Binding-site contacts:
Ligand atom O5 contacts residue ASP338 of chain 44.E at 4.2 Å.
Ligand atom C5 contacts residue ASP338 of chain 44.E at 3.5 Å.
Ligand atom O6 contacts residue TYR41 of chain 44.E at 3.6 Å.
Ligand atom C8 contacts residue GLU61 of chain 44.E at 3.3 Å.
Ligand atom O6 contacts residue TYR386 of chain 44.E at 4.0 Å.
Ligand atom C1 contacts residue ASP338 of chain 44.E at 4.3 Å.
Ligand atom C7 contacts residue TYR41 of chain 44.E at 3.5 Å (hydrophobic).
Ligand atom C3 contacts residue ASP338 of chain 44.E at 4.5 Å.
Ligand atom C1 contacts residue ASN388 of chain 44.E at 1.4 Å.
Ligand atom O6 contacts residue ASP338 of chain 44.E at 2.9 Å (salt-bridge).
Ligand atom C8 contacts residue SER390 of chain 44.E at 3.3 Å.
Ligand atom C8 contacts residue TYR41 of chain 44.E at 3.6 Å (hydrophobic).
Ligand atom O4 contacts residue ASP338 of chain 44.E at 4.2 Å.
Ligand atom O5 contacts residue ARG358 of chain 44.E at 3.4 Å (salt-bridge).
Ligand atom C1 contacts residue ARG358 of chain 44.E at 3.7 Å.
Ligand atom C2 contacts residue ARG358 of chain 44.E at 4.3 Å.
Ligand atom C7 contacts residue GLN39 of chain 44.E at 4.1 Å.
Ligand atom C4 contacts residue TYR41 of chain 44.E at 3.9 Å (hydrophobic).
Ligand atom O7 contacts residue TYR41 of chain 44.E at 3.3 Å (h-bond).
Ligand atom C2 contacts residue ASN388 of chain 44.E at 2.5 Å.
Ligand atom C7 contacts residue ASN388 of chain 44.E at 3.6 Å.
Ligand atom C7 contacts residue SER390 of chain 44.E at 4.2 Å.
Ligand atom O6 contacts residue ARG358 of chain 44.E at 3.3 Å.
Ligand atom C6 contacts residue ARG358 of chain 44.E at 4.4 Å.
Ligand atom N2 contacts residue ASN388 of chain 44.E at 2.9 Å (h-bond).
Ligand atom O4 contacts residue TYR41 of chain 44.E at 3.5 Å (h-bond).
Ligand atom O6 contacts residue HIS339 of chain 44.E at 3.9 Å.
Ligand atom O5 contacts residue ASN388 of chain 44.E at 2.3 Å (h-bond).
Ligand atom C6 contacts residue ASP338 of chain 44.E at 3.3 Å.
Ligand atom O5 contacts residue TYR41 of chain 44.E at 4.4 Å.
Ligand atom O7 contacts residue GLN39 of chain 44.E at 2.9 Å (h-bond).
Ligand atom N2 contacts residue TYR41 of chain 44.E at 4.3 Å.
Ligand atom C5 contacts residue TYR41 of chain 44.E at 3.4 Å (hydrophobic).
Ligand atom C3 contacts residue TYR41 of chain 44.E at 4.2 Å (hydrophobic).
Ligand atom C5 contacts residue ASN388 of chain 44.E at 3.6 Å.
Ligand atom C4 contacts residue ASP338 of chain 44.E at 4.3 Å.
Ligand atom C6 contacts residue TYR41 of chain 44.E at 3.6 Å (hydrophobic).
Ligand atom C4 contacts residue ASN388 of chain 44.E at 4.2 Å.
Ligand atom C3 contacts residue ASN388 of chain 44.E at 3.8 Å.
Ligand atom O7 contacts residue ASN388 of chain 44.E at 3.9 Å.

Sequence of chain 44.E:
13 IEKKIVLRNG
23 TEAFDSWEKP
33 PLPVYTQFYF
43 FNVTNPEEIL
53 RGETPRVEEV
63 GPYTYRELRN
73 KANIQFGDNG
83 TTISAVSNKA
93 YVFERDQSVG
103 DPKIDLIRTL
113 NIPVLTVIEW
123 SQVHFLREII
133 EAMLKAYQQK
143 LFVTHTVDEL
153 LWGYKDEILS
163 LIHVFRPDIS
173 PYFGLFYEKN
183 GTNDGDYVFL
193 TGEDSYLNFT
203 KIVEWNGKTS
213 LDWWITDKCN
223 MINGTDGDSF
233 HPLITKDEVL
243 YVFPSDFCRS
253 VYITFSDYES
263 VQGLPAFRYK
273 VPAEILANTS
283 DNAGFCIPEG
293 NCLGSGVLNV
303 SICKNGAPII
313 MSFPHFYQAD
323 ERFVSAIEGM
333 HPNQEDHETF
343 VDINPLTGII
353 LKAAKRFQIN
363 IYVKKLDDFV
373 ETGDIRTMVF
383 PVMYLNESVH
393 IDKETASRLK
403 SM

This small molecule binds to this protein.
Small molecule (SMILES): CC(=O)N[C@H]1[C@H](O[C@H]2[C@H](O)[C@@H](NC(C)=O)CO[C@@H]2CO)O[C@H](CO)[C@@H](O[C@@H]2O[C@H](CO[C@H]3O[C@H](CO)[C@@H](O)[C@H](O)[C@@H]3O)[C@@H](O)[C@H](O[C@H]3O[C@H](CO)[C@@H](O)[C@H](O)[C@@H]3O)[C@@H]2O)[C@@H]1O